Sequence of chain 13.C:
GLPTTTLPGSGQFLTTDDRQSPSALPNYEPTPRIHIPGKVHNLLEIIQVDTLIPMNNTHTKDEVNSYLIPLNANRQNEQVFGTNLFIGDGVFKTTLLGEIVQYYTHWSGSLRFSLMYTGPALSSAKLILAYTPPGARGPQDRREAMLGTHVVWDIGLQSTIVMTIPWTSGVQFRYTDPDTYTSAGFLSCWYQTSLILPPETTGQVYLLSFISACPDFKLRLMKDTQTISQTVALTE

A protein and the small-molecule ligand that binds it are described below.
Small molecule (SMILES): Cc1cc(CCCCCOc2ccc(C3=NCCO3)cc2)on1

Sequence of chain 13.A:
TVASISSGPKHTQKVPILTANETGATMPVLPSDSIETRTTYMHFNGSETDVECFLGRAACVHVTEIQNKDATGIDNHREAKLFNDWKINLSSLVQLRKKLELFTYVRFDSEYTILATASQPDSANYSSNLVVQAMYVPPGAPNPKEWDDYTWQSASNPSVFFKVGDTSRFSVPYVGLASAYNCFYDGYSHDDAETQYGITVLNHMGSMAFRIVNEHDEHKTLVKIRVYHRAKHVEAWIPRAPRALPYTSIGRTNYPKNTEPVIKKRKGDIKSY

Binding-site contacts:
Ligand atom C5A contacts residue PHE186 of chain 13.A at 3.5 Å (hydrophobic).
Ligand atom O1B contacts residue ILE104 of chain 13.A at 3.9 Å.
Ligand atom N3A contacts residue PRO174 of chain 13.A at 3.7 Å.
Ligand atom C5 contacts residue LEU106 of chain 13.A at 3.8 Å (hydrophobic).
Ligand atom C4 contacts residue TYR197 of chain 13.A at 3.8 Å (hydrophobic).
Ligand atom O1 contacts residue MET221 of chain 13.A at 3.9 Å.
Ligand atom C3B contacts residue VAL188 of chain 13.A at 3.8 Å (hydrophobic).
Ligand atom C4C contacts residue VAL188 of chain 13.A at 3.7 Å (hydrophobic).
Ligand atom C4A contacts residue PRO174 of chain 13.A at 3.1 Å (hydrophobic).
Ligand atom C31 contacts residue ASN219 of chain 13.A at 3.3 Å.
Ligand atom C3 contacts residue ASN219 of chain 13.A at 4.0 Å.
Ligand atom C5B contacts residue PHE186 of chain 13.A at 3.9 Å (hydrophobic).
Ligand atom C6B contacts residue TYR128 of chain 13.A at 3.3 Å (hydrophobic).
Ligand atom C1B contacts residue VAL188 of chain 13.A at 3.8 Å (hydrophobic).
Ligand atom C4C contacts residue VAL191 of chain 13.A at 3.0 Å (hydrophobic).
Ligand atom C1B contacts residue ILE104 of chain 13.A at 4.0 Å (hydrophobic).
Ligand atom C1B contacts residue TYR128 of chain 13.A at 3.6 Å (hydrophobic).
Ligand atom N2 contacts residue ASN219 of chain 13.A at 3.8 Å.
Ligand atom C3C contacts residue TYR128 of chain 13.A at 3.4 Å (hydrophobic).
Ligand atom N3A contacts residue PHE186 of chain 13.A at 4.0 Å.
Ligand atom O1 contacts residue LEU106 of chain 13.A at 3.7 Å.
Ligand atom N3A contacts residue TYR152 of chain 13.A at 3.5 Å.
Ligand atom C2A contacts residue PHE186 of chain 13.A at 3.3 Å (hydrophobic).
Ligand atom C1C contacts residue LEU106 of chain 13.A at 3.8 Å (hydrophobic).
Ligand atom C6B contacts residue ILE104 of chain 13.A at 3.6 Å (hydrophobic).
Ligand atom C2A contacts residue TYR152 of chain 13.A at 3.6 Å (hydrophobic).
Ligand atom C4 contacts residue LEU106 of chain 13.A at 3.9 Å (hydrophobic).
Ligand atom N2 contacts residue LEU106 of chain 13.A at 3.8 Å.
Ligand atom O1A contacts residue PHE186 of chain 13.A at 3.0 Å.
Ligand atom O1B contacts residue TYR128 of chain 13.A at 3.4 Å (h-bond).
Ligand atom N3A contacts residue ALA24 of chain 13.C at 3.8 Å.
Ligand atom C5C contacts residue VAL191 of chain 13.A at 3.8 Å (hydrophobic).
Ligand atom C1C contacts residue TYR128 of chain 13.A at 3.7 Å (hydrophobic).
Ligand atom C3B contacts residue TYR152 of chain 13.A at 3.7 Å (hydrophobic).
Ligand atom C4B contacts residue PHE186 of chain 13.A at 3.6 Å (hydrophobic).
Ligand atom C5A contacts residue VAL176 of chain 13.A at 3.6 Å (hydrophobic).
Ligand atom C2B contacts residue VAL188 of chain 13.A at 3.5 Å (hydrophobic).
Ligand atom C2C contacts residue TYR197 of chain 13.A at 3.7 Å (hydrophobic).
Ligand atom C4B contacts residue TYR152 of chain 13.A at 3.8 Å (hydrophobic).
Ligand atom C5B contacts residue MET224 of chain 13.A at 3.8 Å (hydrophobic).